Binding-site contacts:
Ligand atom C7 contacts residue ASN231 of chain 1.A at 3.4 Å.
Ligand atom N2 contacts residue ASN231 of chain 1.A at 2.8 Å (h-bond).
Ligand atom C8 contacts residue ASN97 of chain 1.A at 3.9 Å.
Ligand atom C6 contacts residue ASN231 of chain 1.A at 4.3 Å.
Ligand atom C7 contacts residue ILE274 of chain 1.A at 4.5 Å (hydrophobic).
Ligand atom O7 contacts residue PRO235 of chain 1.A at 4.3 Å.
Ligand atom C8 contacts residue SER271 of chain 1.A at 3.9 Å.
Ligand atom C5 contacts residue ASN231 of chain 1.A at 3.8 Å.
Ligand atom C7 contacts residue GLY234 of chain 1.A at 4.3 Å.
Ligand atom C5 contacts residue THR233 of chain 1.A at 4.5 Å.
Ligand atom O7 contacts residue SER271 of chain 1.A at 4.4 Å.
Ligand atom C3 contacts residue ASN231 of chain 1.A at 3.8 Å.
Ligand atom C8 contacts residue ILE274 of chain 1.A at 3.4 Å (hydrophobic).
Ligand atom C8 contacts residue ASN231 of chain 1.A at 4.5 Å.
Ligand atom C4 contacts residue ASN231 of chain 1.A at 4.3 Å.
Ligand atom N2 contacts residue ILE274 of chain 1.A at 4.5 Å.
Ligand atom O5 contacts residue ASN231 of chain 1.A at 2.5 Å (h-bond).
Ligand atom C8 contacts residue GLY234 of chain 1.A at 3.7 Å.
Ligand atom O7 contacts residue THR233 of chain 1.A at 3.5 Å (h-bond).
Ligand atom C1 contacts residue THR233 of chain 1.A at 4.2 Å.
Ligand atom C2 contacts residue ASN231 of chain 1.A at 2.5 Å.
Ligand atom C1 contacts residue ASN231 of chain 1.A at 1.4 Å.
Ligand atom O7 contacts residue ASN231 of chain 1.A at 3.6 Å.
Ligand atom O5 contacts residue THR233 of chain 1.A at 3.9 Å.

Sequence of chain 1.A:
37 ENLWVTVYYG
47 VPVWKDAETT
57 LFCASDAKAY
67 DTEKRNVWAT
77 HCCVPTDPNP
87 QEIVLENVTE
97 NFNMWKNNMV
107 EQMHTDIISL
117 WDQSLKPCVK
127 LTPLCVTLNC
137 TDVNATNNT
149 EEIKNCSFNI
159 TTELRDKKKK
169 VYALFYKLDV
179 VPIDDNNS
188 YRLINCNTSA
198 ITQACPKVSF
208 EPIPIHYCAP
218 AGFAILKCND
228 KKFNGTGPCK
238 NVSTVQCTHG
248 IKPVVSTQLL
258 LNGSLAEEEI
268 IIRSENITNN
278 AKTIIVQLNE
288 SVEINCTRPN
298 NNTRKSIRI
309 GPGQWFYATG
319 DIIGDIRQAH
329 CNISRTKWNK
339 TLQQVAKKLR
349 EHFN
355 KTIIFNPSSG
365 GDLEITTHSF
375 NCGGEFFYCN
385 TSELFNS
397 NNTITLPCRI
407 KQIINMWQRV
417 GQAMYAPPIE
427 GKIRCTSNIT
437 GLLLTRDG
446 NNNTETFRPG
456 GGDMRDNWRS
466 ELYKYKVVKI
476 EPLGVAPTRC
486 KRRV

A protein and the small-molecule ligand that binds it are described below.
Small molecule (SMILES): CC(=O)N[C@H]1[C@H](O[C@H]2[C@H](O)[C@@H](NC(C)=O)CO[C@@H]2CO)O[C@H](CO)[C@@H](O[C@@H]2O[C@H](CO)[C@@H](O)[C@H](O[C@H]3O[C@H](CO)[C@@H](O)[C@H](O)[C@@H]3O)[C@@H]2O)[C@@H]1O